Sequence of chain 2.A:
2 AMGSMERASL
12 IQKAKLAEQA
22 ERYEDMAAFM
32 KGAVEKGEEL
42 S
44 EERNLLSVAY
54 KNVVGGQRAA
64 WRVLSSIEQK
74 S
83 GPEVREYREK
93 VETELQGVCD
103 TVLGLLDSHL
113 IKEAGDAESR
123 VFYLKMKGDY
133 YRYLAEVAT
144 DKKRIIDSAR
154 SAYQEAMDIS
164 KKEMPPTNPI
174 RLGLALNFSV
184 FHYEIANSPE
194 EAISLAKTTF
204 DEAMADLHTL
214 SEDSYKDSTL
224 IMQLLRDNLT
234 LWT

A protein and the small-molecule ligand that binds it are described below.
Small molecule (SMILES): [H]/N=C(\N)c1cc(-c2ccccc2)c(CNC(=O)c2ccc3cc[nH]c3c2)s1

Binding-site contacts:
Ligand atom C02 contacts residue GLU19 of chain 2.A at 3.5 Å.
Ligand atom C26 contacts residue 0B71 of chain 2.D at 3.7 Å.
Ligand atom N18 contacts residue LEU223 of chain 2.A at 4.0 Å.
Ligand atom C12 contacts residue 0B71 of chain 2.D at 3.7 Å.
Ligand atom N09 contacts residue 0B71 of chain 2.D at 3.3 Å.
Ligand atom C05 contacts residue ASN47 of chain 2.A at 4.2 Å.
Ligand atom C19 contacts residue 0B71 of chain 2.D at 3.4 Å.
Ligand atom C15 contacts residue 0B71 of chain 2.D at 4.0 Å.
Ligand atom C20 contacts residue 0B71 of chain 2.D at 3.3 Å.
Ligand atom N03 contacts residue LEU48 of chain 2.A at 3.6 Å.
Ligand atom C14 contacts residue 0B71 of chain 2.D at 4.3 Å.
Ligand atom N09 contacts residue ASN47 of chain 2.A at 3.8 Å.
Ligand atom C04 contacts residue ASN47 of chain 2.A at 4.1 Å.
Ligand atom C27 contacts residue GLU44 of chain 2.A at 3.7 Å.
Ligand atom C05 contacts residue GLU44 of chain 2.A at 4.1 Å.
Ligand atom C02 contacts residue LEU48 of chain 2.A at 4.3 Å (hydrophobic).
Ligand atom C23 contacts residue GLU44 of chain 2.A at 3.5 Å.
Ligand atom C27 contacts residue CSO43 of chain 2.A at 4.0 Å.
Ligand atom C25 contacts residue GLU44 of chain 2.A at 3.7 Å.
Ligand atom C10 contacts residue 0B71 of chain 2.D at 3.7 Å.
Ligand atom N03 contacts residue GLU19 of chain 2.A at 3.0 Å (salt-bridge).
Ligand atom C08 contacts residue 0B71 of chain 2.D at 3.4 Å.
Ligand atom C26 contacts residue GLU44 of chain 2.A at 3.8 Å.
Ligand atom C27 contacts residue 0B71 of chain 2.D at 3.9 Å.
Ligand atom C25 contacts residue 0B71 of chain 2.D at 3.5 Å.
Ligand atom N01 contacts residue VAL51 of chain 2.A at 3.8 Å.
Ligand atom C24 contacts residue GLU44 of chain 2.A at 3.7 Å.
Ligand atom S21 contacts residue ASN47 of chain 2.A at 3.9 Å.
Ligand atom C27 contacts residue ASN47 of chain 2.A at 3.8 Å.
Ligand atom C17 contacts residue LEU223 of chain 2.A at 3.4 Å (hydrophobic).
Ligand atom C26 contacts residue CSO43 of chain 2.A at 3.8 Å.
Ligand atom N01 contacts residue GLU19 of chain 2.A at 2.5 Å (salt-bridge).
Ligand atom O11 contacts residue 0B71 of chain 2.D at 3.9 Å.
Ligand atom C13 contacts residue 0B71 of chain 2.D at 4.2 Å.
Ligand atom C06 contacts residue ASN47 of chain 2.A at 4.1 Å.
Ligand atom C06 contacts residue GLU44 of chain 2.A at 4.4 Å.
Ligand atom C08 contacts residue ASN47 of chain 2.A at 3.7 Å.
Ligand atom C16 contacts residue LEU223 of chain 2.A at 3.9 Å (hydrophobic).
Ligand atom C22 contacts residue GLU44 of chain 2.A at 3.9 Å.
Ligand atom C07 contacts residue ASN47 of chain 2.A at 3.7 Å.